A small-molecule ligand and the protein it binds are described below.
Small molecule (SMILES): CCNC(=O)c1noc(-c2cc(Cl)c(O)cc2O)c1-c1ccc(CN2CCOCC2)cc1

Sequence of chain 1.A:
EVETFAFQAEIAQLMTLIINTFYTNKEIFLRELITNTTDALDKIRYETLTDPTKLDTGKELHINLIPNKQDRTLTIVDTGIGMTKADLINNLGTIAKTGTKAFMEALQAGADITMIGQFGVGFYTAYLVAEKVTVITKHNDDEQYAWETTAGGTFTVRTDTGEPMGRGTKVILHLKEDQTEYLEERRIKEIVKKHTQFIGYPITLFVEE

Binding-site contacts:
Ligand atom CL1 contacts residue ASN44 of chain 1.A at 3.5 Å.
Ligand atom O1 contacts residue ASP86 of chain 1.A at 2.6 Å (salt-bridge).
Ligand atom O3 contacts residue LYS51 of chain 1.A at 3.7 Å.
Ligand atom N2 contacts residue GLY90 of chain 1.A at 3.3 Å (h-bond).
Ligand atom N3 contacts residue MET91 of chain 1.A at 3.9 Å.
Ligand atom C1 contacts residue THR177 of chain 1.A at 3.8 Å.
Ligand atom C14 contacts residue ASN44 of chain 1.A at 3.5 Å.
Ligand atom O2 contacts residue ASN44 of chain 1.A at 3.7 Å.
Ligand atom C17 contacts residue LEU100 of chain 1.A at 3.3 Å (hydrophobic).
Ligand atom O5 contacts residue MET91 of chain 1.A at 3.7 Å.
Ligand atom CL1 contacts residue PHE131 of chain 1.A at 3.4 Å.
Ligand atom O2 contacts residue VAL179 of chain 1.A at 3.4 Å.
Ligand atom C3 contacts residue ASN44 of chain 1.A at 3.5 Å.
Ligand atom O1 contacts residue THR45 of chain 1.A at 3.7 Å.
Ligand atom C2 contacts residue THR45 of chain 1.A at 3.8 Å.
Ligand atom O5 contacts residue ALA48 of chain 1.A at 3.7 Å.
Ligand atom N2 contacts residue ILE89 of chain 1.A at 3.8 Å.
Ligand atom N3 contacts residue GLY90 of chain 1.A at 3.3 Å (h-bond).
Ligand atom O1 contacts residue ALA48 of chain 1.A at 3.3 Å.
Ligand atom C1 contacts residue ASP86 of chain 1.A at 3.4 Å.
Ligand atom C15 contacts residue ASN44 of chain 1.A at 3.6 Å.
Ligand atom N2 contacts residue MET91 of chain 1.A at 3.4 Å.
Ligand atom N3 contacts residue ILE89 of chain 1.A at 3.7 Å.
Ligand atom C12 contacts residue GLY90 of chain 1.A at 3.3 Å.
Ligand atom O2 contacts residue LEU41 of chain 1.A at 3.6 Å.
Ligand atom C12 contacts residue ASP95 of chain 1.A at 3.3 Å.
Ligand atom C18 contacts residue LEU100 of chain 1.A at 3.3 Å (hydrophobic).
Ligand atom C7 contacts residue ALA48 of chain 1.A at 3.8 Å (hydrophobic).
Ligand atom C19 contacts residue ASN44 of chain 1.A at 3.6 Å.
Ligand atom C6 contacts residue MET91 of chain 1.A at 3.6 Å (hydrophobic).
Ligand atom C23 contacts residue GLY101 of chain 1.A at 3.6 Å.
Ligand atom C8 contacts residue MET91 of chain 1.A at 3.6 Å (hydrophobic).
Ligand atom C4 contacts residue ASN44 of chain 1.A at 3.8 Å.
Ligand atom O1 contacts residue THR177 of chain 1.A at 3.6 Å.
Ligand atom N2 contacts residue ALA48 of chain 1.A at 3.8 Å.
Ligand atom C20 contacts residue GLY128 of chain 1.A at 3.8 Å.
Ligand atom O5 contacts residue THR177 of chain 1.A at 3.1 Å (h-bond).
Ligand atom O5 contacts residue GLY90 of chain 1.A at 3.8 Å.
Ligand atom C2 contacts residue ASP86 of chain 1.A at 3.4 Å.
Ligand atom C2 contacts residue ASN44 of chain 1.A at 3.8 Å.